Binding-site contacts:
Ligand atom C4 contacts residue ASN239 of chain 1.B at 4.3 Å.
Ligand atom O4 contacts residue THR241 of chain 1.B at 4.5 Å.
Ligand atom N2 contacts residue ASN158 of chain 1.B at 4.1 Å.
Ligand atom C1 contacts residue LEU157 of chain 1.B at 4.5 Å (hydrophobic).
Ligand atom O7 contacts residue NAG1 of chain 1.G at 4.0 Å.
Ligand atom C5 contacts residue ASN239 of chain 1.B at 3.4 Å.
Ligand atom O5 contacts residue GLY211 of chain 1.C at 4.2 Å.
Ligand atom C5 contacts residue THR241 of chain 1.B at 4.1 Å.
Ligand atom O5 contacts residue ASP181 of chain 1.C at 3.3 Å (salt-bridge).
Ligand atom O6 contacts residue ASP181 of chain 1.C at 4.2 Å.
Ligand atom C6 contacts residue ASP181 of chain 1.C at 4.1 Å.
Ligand atom O6 contacts residue ILE210 of chain 1.C at 3.1 Å (h-bond).
Ligand atom C5 contacts residue ASP181 of chain 1.C at 3.0 Å.
Ligand atom O5 contacts residue ASN239 of chain 1.B at 2.4 Å (h-bond).
Ligand atom O3 contacts residue ASP181 of chain 1.C at 4.3 Å.
Ligand atom C7 contacts residue ASN158 of chain 1.B at 4.3 Å.
Ligand atom C6 contacts residue ILE210 of chain 1.C at 3.4 Å (hydrophobic).
Ligand atom C2 contacts residue ASN239 of chain 1.B at 2.6 Å.
Ligand atom C8 contacts residue NAG1 of chain 1.G at 3.6 Å.
Ligand atom C5 contacts residue ILE210 of chain 1.C at 4.1 Å (hydrophobic).
Ligand atom C7 contacts residue NAG1 of chain 1.G at 3.9 Å.
Ligand atom C8 contacts residue ASN158 of chain 1.B at 3.3 Å.
Ligand atom C8 contacts residue THR241 of chain 1.B at 4.2 Å.
Ligand atom C3 contacts residue ALA156 of chain 1.B at 4.0 Å (hydrophobic).
Ligand atom C2 contacts residue ASP181 of chain 1.C at 4.2 Å.
Ligand atom C3 contacts residue ASP181 of chain 1.C at 3.5 Å.
Ligand atom O5 contacts residue ILE210 of chain 1.C at 3.6 Å.
Ligand atom C7 contacts residue ASN239 of chain 1.B at 4.3 Å.
Ligand atom C6 contacts residue ASN239 of chain 1.B at 4.2 Å.
Ligand atom N2 contacts residue ASN239 of chain 1.B at 3.0 Å (h-bond).
Ligand atom C1 contacts residue ASN239 of chain 1.B at 1.5 Å.
Ligand atom C3 contacts residue ASN239 of chain 1.B at 3.9 Å.
Ligand atom C1 contacts residue ASP181 of chain 1.C at 3.4 Å.
Ligand atom O4 contacts residue ASP181 of chain 1.C at 3.2 Å (salt-bridge).
Ligand atom O3 contacts residue ALA156 of chain 1.B at 4.5 Å.
Ligand atom C4 contacts residue ASP181 of chain 1.C at 3.6 Å.

Sequence of chain 1.B:
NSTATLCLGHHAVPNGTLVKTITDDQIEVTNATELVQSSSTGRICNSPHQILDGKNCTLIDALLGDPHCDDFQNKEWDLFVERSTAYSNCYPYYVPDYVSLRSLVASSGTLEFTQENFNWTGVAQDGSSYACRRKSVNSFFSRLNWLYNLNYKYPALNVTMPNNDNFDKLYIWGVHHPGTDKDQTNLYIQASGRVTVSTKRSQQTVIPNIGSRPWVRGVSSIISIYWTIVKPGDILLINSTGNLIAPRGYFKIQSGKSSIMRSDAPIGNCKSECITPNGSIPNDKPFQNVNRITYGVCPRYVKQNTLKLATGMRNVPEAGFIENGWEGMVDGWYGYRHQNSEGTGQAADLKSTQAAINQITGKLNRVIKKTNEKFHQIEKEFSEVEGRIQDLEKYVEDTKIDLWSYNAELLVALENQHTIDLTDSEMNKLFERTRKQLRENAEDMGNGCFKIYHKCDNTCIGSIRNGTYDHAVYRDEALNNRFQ

Sequence of chain 1.C:
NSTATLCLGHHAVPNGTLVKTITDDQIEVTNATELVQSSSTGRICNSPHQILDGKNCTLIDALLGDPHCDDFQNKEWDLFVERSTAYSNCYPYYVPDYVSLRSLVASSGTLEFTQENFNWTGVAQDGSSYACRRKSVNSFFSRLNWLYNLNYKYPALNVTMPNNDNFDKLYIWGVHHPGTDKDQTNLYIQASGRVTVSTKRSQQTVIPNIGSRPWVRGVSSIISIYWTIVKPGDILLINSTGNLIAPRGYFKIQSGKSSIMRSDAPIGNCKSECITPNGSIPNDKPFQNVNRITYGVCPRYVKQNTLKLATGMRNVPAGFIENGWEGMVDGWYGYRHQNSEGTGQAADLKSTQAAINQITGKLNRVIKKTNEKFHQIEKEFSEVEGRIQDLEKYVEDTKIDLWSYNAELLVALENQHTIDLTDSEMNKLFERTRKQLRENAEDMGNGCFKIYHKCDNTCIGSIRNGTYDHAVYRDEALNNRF

A small-molecule ligand and the protein it binds are described below.
Small molecule (SMILES): CC(=O)N[C@H]1[C@H](O[C@H]2[C@H](O)[C@@H](NC(C)=O)CO[C@@H]2CO)O[C@H](CO)[C@@H](O)[C@@H]1O